A protein and the small-molecule ligand that binds it are described below.
Small molecule (SMILES): O=C1CC[C@H](N2C(=O)c3ccccc3C2=O)C(=O)N1

Binding-site contacts:
Ligand atom O01 contacts residue ASN51 of chain 1.A at 3.5 Å.
Ligand atom C08 contacts residue TRP80 of chain 1.A at 3.7 Å (hydrophobic).
Ligand atom C04 contacts residue SER79 of chain 1.A at 4.0 Å.
Ligand atom C19 contacts residue PRO52 of chain 1.A at 3.8 Å (hydrophobic).
Ligand atom O05 contacts residue TRP80 of chain 1.A at 3.1 Å (h-bond).
Ligand atom O01 contacts residue PHE78 of chain 1.A at 3.6 Å.
Ligand atom O18 contacts residue TRP86 of chain 1.A at 3.4 Å.
Ligand atom C06 contacts residue TRP80 of chain 1.A at 3.6 Å (hydrophobic).
Ligand atom O05 contacts residue SER79 of chain 1.A at 3.4 Å.
Ligand atom C4 contacts residue ASN51 of chain 1.A at 3.4 Å.
Ligand atom C13 contacts residue ASN51 of chain 1.A at 3.6 Å.
Ligand atom C14 contacts residue PRO52 of chain 1.A at 3.6 Å (hydrophobic).
Ligand atom O18 contacts residue GLU77 of chain 1.A at 3.9 Å.
Ligand atom C06 contacts residue TRP100 of chain 1.A at 3.6 Å (hydrophobic).
Ligand atom C06 contacts residue TRP86 of chain 1.A at 3.7 Å (hydrophobic).
Ligand atom O05 contacts residue TRP86 of chain 1.A at 3.7 Å.
Ligand atom C07 contacts residue TRP86 of chain 1.A at 3.5 Å (hydrophobic).
Ligand atom C04 contacts residue TRP80 of chain 1.A at 3.3 Å (hydrophobic).
Ligand atom C04 contacts residue TRP86 of chain 1.A at 3.7 Å (hydrophobic).
Ligand atom C3 contacts residue PRO52 of chain 1.A at 3.8 Å (hydrophobic).
Ligand atom O16 contacts residue ASN51 of chain 1.A at 3.0 Å (h-bond).
Ligand atom N03 contacts residue SER79 of chain 1.A at 4.2 Å.
Ligand atom C02 contacts residue TRP80 of chain 1.A at 3.3 Å (hydrophobic).
Ligand atom N03 contacts residue PHE78 of chain 1.A at 2.9 Å (h-bond).
Ligand atom C04 contacts residue PHE78 of chain 1.A at 3.7 Å (hydrophobic).
Ligand atom C07 contacts residue TRP100 of chain 1.A at 3.4 Å (hydrophobic).
Ligand atom C12 contacts residue ASN51 of chain 1.A at 3.3 Å.
Ligand atom N03 contacts residue TRP80 of chain 1.A at 3.3 Å.
Ligand atom C02 contacts residue PHE78 of chain 1.A at 3.7 Å (hydrophobic).
Ligand atom N09 contacts residue ASN51 of chain 1.A at 3.9 Å.
Ligand atom O01 contacts residue TRP80 of chain 1.A at 3.4 Å.
Ligand atom C08 contacts residue TRP100 of chain 1.A at 4.1 Å (hydrophobic).
Ligand atom C06 contacts residue TYR102 of chain 1.A at 3.5 Å (hydrophobic).
Ligand atom O05 contacts residue TYR102 of chain 1.A at 2.8 Å (h-bond).
Ligand atom O05 contacts residue PHE78 of chain 1.A at 3.7 Å.
Ligand atom O01 contacts residue PRO52 of chain 1.A at 3.4 Å.
Ligand atom C04 contacts residue TYR102 of chain 1.A at 3.4 Å (hydrophobic).
Ligand atom C13 contacts residue PRO52 of chain 1.A at 3.8 Å (hydrophobic).
Ligand atom O18 contacts residue PHE78 of chain 1.A at 3.4 Å.
Ligand atom O16 contacts residue TRP100 of chain 1.A at 3.7 Å.

Sequence of chain 1.A:
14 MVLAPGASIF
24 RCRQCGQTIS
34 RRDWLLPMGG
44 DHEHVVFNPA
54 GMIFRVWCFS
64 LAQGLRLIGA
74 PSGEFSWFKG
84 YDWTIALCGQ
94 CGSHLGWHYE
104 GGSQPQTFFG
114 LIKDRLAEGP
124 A